Binding-site contacts:
Ligand atom C1 contacts residue ASN798 of chain 1.C at 1.4 Å.
Ligand atom C6 contacts residue SER800 of chain 1.C at 3.8 Å.
Ligand atom N2 contacts residue ASN798 of chain 1.C at 3.0 Å (h-bond).
Ligand atom O5 contacts residue SER800 of chain 1.C at 3.0 Å (h-bond).
Ligand atom C4 contacts residue ASN798 of chain 1.C at 4.2 Å.
Ligand atom C2 contacts residue ASN798 of chain 1.C at 2.5 Å.
Ligand atom C3 contacts residue ASN798 of chain 1.C at 3.8 Å.
Ligand atom C6 contacts residue GLN801 of chain 1.C at 3.8 Å.
Ligand atom C5 contacts residue SER800 of chain 1.C at 3.5 Å.
Ligand atom O6 contacts residue GLN801 of chain 1.C at 3.0 Å (h-bond).
Ligand atom C8 contacts residue ASN798 of chain 1.C at 3.9 Å.
Ligand atom O6 contacts residue ASN798 of chain 1.C at 4.5 Å.
Ligand atom O6 contacts residue SER800 of chain 1.C at 3.6 Å (h-bond).
Ligand atom O7 contacts residue ASN798 of chain 1.C at 3.2 Å (h-bond).
Ligand atom C7 contacts residue ASN798 of chain 1.C at 3.2 Å.
Ligand atom O5 contacts residue ASN798 of chain 1.C at 2.3 Å (h-bond).
Ligand atom C5 contacts residue ASN798 of chain 1.C at 3.6 Å.
Ligand atom C1 contacts residue SER800 of chain 1.C at 3.4 Å.

A small-molecule ligand and the protein it binds are described below.
Small molecule (SMILES): CC(=O)N[C@@H]1[C@@H](O)[C@H](O)[C@@H](CO)O[C@H]1O

Sequence of chain 1.C:
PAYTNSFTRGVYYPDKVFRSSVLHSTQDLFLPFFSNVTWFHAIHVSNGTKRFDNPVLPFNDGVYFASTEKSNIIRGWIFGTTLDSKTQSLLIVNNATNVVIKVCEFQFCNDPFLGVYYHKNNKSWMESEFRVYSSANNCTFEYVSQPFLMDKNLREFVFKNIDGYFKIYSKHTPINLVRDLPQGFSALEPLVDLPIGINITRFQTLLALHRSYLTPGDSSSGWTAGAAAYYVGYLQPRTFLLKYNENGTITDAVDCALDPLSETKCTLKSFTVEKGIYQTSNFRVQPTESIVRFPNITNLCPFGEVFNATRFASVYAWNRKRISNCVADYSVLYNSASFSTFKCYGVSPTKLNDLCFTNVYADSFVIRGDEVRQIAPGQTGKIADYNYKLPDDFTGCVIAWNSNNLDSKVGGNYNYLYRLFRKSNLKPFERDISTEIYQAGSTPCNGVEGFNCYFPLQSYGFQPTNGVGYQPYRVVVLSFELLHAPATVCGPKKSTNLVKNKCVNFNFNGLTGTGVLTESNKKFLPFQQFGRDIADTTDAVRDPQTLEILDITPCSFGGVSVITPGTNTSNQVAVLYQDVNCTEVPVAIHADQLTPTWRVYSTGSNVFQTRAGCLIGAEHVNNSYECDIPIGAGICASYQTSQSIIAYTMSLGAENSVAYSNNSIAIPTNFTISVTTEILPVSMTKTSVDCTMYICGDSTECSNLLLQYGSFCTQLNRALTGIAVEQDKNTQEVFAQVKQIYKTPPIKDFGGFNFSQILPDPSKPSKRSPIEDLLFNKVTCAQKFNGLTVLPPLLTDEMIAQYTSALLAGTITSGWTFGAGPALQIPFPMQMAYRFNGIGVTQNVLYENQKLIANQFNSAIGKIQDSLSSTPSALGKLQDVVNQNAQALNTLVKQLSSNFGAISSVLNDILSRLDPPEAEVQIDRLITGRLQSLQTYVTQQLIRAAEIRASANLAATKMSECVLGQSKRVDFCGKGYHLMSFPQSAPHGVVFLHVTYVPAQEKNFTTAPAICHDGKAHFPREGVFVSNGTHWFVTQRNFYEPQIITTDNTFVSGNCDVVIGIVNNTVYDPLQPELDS